Sequence of chain 1.B:
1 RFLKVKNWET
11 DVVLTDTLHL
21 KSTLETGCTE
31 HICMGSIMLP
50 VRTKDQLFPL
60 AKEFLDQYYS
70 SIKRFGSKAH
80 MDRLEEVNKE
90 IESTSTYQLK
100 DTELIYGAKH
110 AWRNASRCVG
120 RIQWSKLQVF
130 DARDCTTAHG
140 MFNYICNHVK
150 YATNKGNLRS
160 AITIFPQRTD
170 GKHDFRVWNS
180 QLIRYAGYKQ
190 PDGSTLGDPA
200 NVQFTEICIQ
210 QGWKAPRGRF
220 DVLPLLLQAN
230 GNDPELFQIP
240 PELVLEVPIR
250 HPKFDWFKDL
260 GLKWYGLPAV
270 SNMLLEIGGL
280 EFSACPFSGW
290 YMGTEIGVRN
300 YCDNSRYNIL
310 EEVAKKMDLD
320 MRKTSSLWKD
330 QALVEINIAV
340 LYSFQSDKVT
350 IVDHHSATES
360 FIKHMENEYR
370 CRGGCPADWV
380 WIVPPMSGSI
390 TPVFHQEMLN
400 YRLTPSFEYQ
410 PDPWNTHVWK

Binding-site contacts:
Ligand atom CA contacts residue GLU294 of chain 1.B at 3.4 Å.
Ligand atom CA' contacts residue HEM1 of chain 1.K at 3.5 Å.
Ligand atom N1' contacts residue TRP380 of chain 1.B at 3.8 Å.
Ligand atom NH2 contacts residue TRP289 of chain 1.B at 3.3 Å (h-bond).
Ligand atom NH2 contacts residue HEM1 of chain 1.K at 3.6 Å.
Ligand atom NE contacts residue HEM1 of chain 1.K at 3.9 Å.
Ligand atom CG contacts residue VAL269 of chain 1.B at 3.7 Å (hydrophobic).
Ligand atom O3 contacts residue HEM1 of chain 1.K at 3.3 Å.
Ligand atom NE contacts residue GLU294 of chain 1.B at 2.8 Å (salt-bridge).
Ligand atom N2' contacts residue HEM1 of chain 1.K at 3.1 Å (h-bond).
Ligand atom CZ contacts residue GLU294 of chain 1.B at 3.5 Å.
Ligand atom N contacts residue GLU294 of chain 1.B at 2.9 Å (salt-bridge).
Ligand atom NO contacts residue GLY288 of chain 1.B at 3.5 Å (h-bond).
Ligand atom C contacts residue HEM1 of chain 1.K at 3.5 Å.
Ligand atom CD' contacts residue ARG183 of chain 1.B at 3.8 Å.
Ligand atom NO contacts residue PRO267 of chain 1.B at 3.9 Å.
Ligand atom O2 contacts residue SER287 of chain 1.B at 3.7 Å.
Ligand atom O contacts residue GLN180 of chain 1.B at 3.2 Å (h-bond).
Ligand atom O2 contacts residue HEM1 of chain 1.K at 3.2 Å.
Ligand atom CG' contacts residue ARG183 of chain 1.B at 3.3 Å.
Ligand atom CB contacts residue GLN180 of chain 1.B at 3.9 Å.
Ligand atom CB' contacts residue HEM1 of chain 1.K at 3.6 Å.
Ligand atom NH2 contacts residue GLU294 of chain 1.B at 2.9 Å (salt-bridge).
Ligand atom N1' contacts residue TYR408 of chain 1.B at 3.4 Å (h-bond).
Ligand atom C' contacts residue HEM1 of chain 1.K at 3.8 Å.
Ligand atom CB contacts residue GLU294 of chain 1.B at 3.3 Å.
Ligand atom O3 contacts residue PRO267 of chain 1.B at 3.5 Å.
Ligand atom O3 contacts residue GLY288 of chain 1.B at 3.1 Å (h-bond).
Ligand atom CD contacts residue HEM1 of chain 1.K at 3.7 Å.
Ligand atom CA contacts residue HEM1 of chain 1.K at 3.3 Å.
Ligand atom O3 contacts residue TRP289 of chain 1.B at 3.0 Å (h-bond).
Ligand atom N1' contacts residue HEM1 of chain 1.K at 3.3 Å (h-bond).
Ligand atom O contacts residue ARG183 of chain 1.B at 3.5 Å (salt-bridge).
Ligand atom O2 contacts residue GLY288 of chain 1.B at 3.2 Å (h-bond).
Ligand atom N contacts residue HEM1 of chain 1.K at 3.7 Å.
Ligand atom NH1 contacts residue PRO267 of chain 1.B at 3.9 Å.
Ligand atom NO contacts residue HEM1 of chain 1.K at 3.6 Å.
Ligand atom CD contacts residue GLU294 of chain 1.B at 3.6 Å.
Ligand atom O2 contacts residue PHE286 of chain 1.B at 3.9 Å.
Ligand atom C contacts residue GLN180 of chain 1.B at 3.6 Å.

The small molecule below binds the protein below.
Small molecule (SMILES): N=C(NCCC[C@H](N)C(=O)N[C@H]1CN[C@H](C(N)=O)C1)N[N+](=O)[O-]